Sequence of chain 1.A:
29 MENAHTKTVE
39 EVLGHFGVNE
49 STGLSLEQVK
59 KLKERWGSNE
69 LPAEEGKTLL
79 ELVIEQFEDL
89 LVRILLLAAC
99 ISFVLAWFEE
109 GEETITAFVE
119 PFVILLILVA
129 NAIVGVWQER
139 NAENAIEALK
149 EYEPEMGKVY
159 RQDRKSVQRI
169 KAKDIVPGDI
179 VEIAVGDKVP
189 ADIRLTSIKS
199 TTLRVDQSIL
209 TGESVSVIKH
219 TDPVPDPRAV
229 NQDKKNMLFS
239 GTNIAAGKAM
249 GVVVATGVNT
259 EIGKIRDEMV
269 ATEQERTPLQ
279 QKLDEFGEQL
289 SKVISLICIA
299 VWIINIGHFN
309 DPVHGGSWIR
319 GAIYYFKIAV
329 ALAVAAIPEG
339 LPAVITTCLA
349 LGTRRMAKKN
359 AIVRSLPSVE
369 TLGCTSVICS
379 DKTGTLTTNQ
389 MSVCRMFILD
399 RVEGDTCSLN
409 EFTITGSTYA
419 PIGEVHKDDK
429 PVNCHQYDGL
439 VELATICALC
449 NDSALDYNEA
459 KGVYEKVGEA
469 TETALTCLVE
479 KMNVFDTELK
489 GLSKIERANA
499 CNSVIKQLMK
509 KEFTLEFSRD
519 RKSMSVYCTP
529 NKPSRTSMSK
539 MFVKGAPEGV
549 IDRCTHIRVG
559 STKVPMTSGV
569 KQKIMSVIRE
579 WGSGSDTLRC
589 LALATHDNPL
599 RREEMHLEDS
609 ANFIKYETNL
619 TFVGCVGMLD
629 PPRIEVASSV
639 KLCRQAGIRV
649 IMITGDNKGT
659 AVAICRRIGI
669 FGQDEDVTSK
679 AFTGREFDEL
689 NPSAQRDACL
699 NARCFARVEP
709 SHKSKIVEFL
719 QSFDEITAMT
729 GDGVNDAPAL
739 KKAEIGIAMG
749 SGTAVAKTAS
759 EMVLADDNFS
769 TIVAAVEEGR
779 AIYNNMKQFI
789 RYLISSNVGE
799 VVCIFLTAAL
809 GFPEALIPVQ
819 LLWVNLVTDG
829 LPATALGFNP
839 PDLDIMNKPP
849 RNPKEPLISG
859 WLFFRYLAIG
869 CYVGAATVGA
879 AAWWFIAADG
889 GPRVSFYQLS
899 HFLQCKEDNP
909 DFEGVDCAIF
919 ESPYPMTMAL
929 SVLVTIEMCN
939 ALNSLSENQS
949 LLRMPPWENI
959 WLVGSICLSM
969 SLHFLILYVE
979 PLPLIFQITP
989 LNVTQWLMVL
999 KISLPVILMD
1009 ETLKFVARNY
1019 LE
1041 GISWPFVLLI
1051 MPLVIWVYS

The small molecule below binds the protein below.
Small molecule (SMILES): Nc1ncnc2c1ncn2[C@@H]1O[C@H](CO[P](=O)(O)O[P](=O)(O)CP(=O)(O)O)[C@@H](O)[C@H]1O

Binding-site contacts:
Ligand atom O1A contacts residue GLY653 of chain 1.A at 3.5 Å.
Ligand atom O2A contacts residue ARG517 of chain 1.A at 2.9 Å (salt-bridge).
Ligand atom O1G contacts residue LYS380 of chain 1.A at 3.4 Å (salt-bridge).
Ligand atom O4' contacts residue LYS520 of chain 1.A at 3.7 Å.
Ligand atom O2G contacts residue LYS711 of chain 1.A at 3.0 Å (salt-bridge).
Ligand atom O1G contacts residue ASP379 of chain 1.A at 3.1 Å (salt-bridge).
Ligand atom O2' contacts residue LEU589 of chain 1.A at 3.3 Å.
Ligand atom N1 contacts residue LYS542 of chain 1.A at 3.5 Å (salt-bridge).
Ligand atom C5' contacts residue GLY653 of chain 1.A at 3.2 Å.
Ligand atom O3' contacts residue ARG705 of chain 1.A at 2.5 Å (salt-bridge).
Ligand atom PG contacts residue THR652 of chain 1.A at 3.7 Å.
Ligand atom N6 contacts residue GLU470 of chain 1.A at 3.1 Å (salt-bridge).
Ligand atom C2 contacts residue GLY543 of chain 1.A at 3.8 Å.
Ligand atom C4 contacts residue PHE515 of chain 1.A at 3.6 Å (hydrophobic).
Ligand atom C3B contacts residue THR381 of chain 1.A at 3.7 Å.
Ligand atom PB contacts residue ARG587 of chain 1.A at 3.8 Å.
Ligand atom O4' contacts residue PHE515 of chain 1.A at 3.5 Å.
Ligand atom O1G contacts residue THR652 of chain 1.A at 2.7 Å (h-bond).
Ligand atom O5' contacts residue PHE515 of chain 1.A at 3.2 Å.
Ligand atom C8 contacts residue ARG587 of chain 1.A at 3.4 Å.
Ligand atom O2G contacts residue GLY653 of chain 1.A at 3.1 Å (h-bond).
Ligand atom C2 contacts residue LYS542 of chain 1.A at 3.4 Å.
Ligand atom PG contacts residue MG1 of chain 1.C at 3.7 Å.
Ligand atom O3' contacts residue ASP654 of chain 1.A at 3.6 Å (salt-bridge).
Ligand atom C4' contacts residue ARG705 of chain 1.A at 3.4 Å.
Ligand atom O2G contacts residue ASP379 of chain 1.A at 3.3 Å (salt-bridge).
Ligand atom C3' contacts residue ARG705 of chain 1.A at 3.5 Å.
Ligand atom O3' contacts residue GLY653 of chain 1.A at 3.4 Å (h-bond).
Ligand atom O1B contacts residue ARG587 of chain 1.A at 2.6 Å (salt-bridge).
Ligand atom O2G contacts residue ASN733 of chain 1.A at 2.9 Å (h-bond).
Ligand atom O2' contacts residue ALA544 of chain 1.A at 3.7 Å.
Ligand atom N3 contacts residue GLY543 of chain 1.A at 3.5 Å.
Ligand atom O3G contacts residue THR381 of chain 1.A at 3.4 Å.
Ligand atom O2B contacts residue ASN733 of chain 1.A at 3.5 Å (h-bond).
Ligand atom O2A contacts residue PHE515 of chain 1.A at 3.5 Å.
Ligand atom C3B contacts residue THR652 of chain 1.A at 3.8 Å.
Ligand atom PG contacts residue ASP379 of chain 1.A at 3.1 Å.
Ligand atom O1G contacts residue THR381 of chain 1.A at 3.1 Å (h-bond).
Ligand atom O3G contacts residue MG1 of chain 1.C at 2.3 Å.
Ligand atom O3G contacts residue ASP379 of chain 1.A at 2.6 Å (salt-bridge).